Sequence of chain 46.H:
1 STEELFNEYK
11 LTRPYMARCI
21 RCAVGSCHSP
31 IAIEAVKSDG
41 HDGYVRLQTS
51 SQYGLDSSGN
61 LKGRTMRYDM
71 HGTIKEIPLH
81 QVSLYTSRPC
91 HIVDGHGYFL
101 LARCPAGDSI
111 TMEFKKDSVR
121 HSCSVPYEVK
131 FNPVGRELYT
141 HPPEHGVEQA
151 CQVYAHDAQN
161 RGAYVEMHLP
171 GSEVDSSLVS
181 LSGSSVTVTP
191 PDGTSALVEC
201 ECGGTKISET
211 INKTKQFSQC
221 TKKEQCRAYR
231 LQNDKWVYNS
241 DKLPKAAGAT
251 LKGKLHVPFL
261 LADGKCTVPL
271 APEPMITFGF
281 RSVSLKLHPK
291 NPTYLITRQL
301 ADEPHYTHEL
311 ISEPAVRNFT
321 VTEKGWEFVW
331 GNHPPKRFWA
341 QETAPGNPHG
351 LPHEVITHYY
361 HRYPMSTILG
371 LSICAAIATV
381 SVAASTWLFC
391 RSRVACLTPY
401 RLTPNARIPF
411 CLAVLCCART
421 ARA

The protein below binds the small molecule below.
Small molecule (SMILES): CC(=O)N[C@@H]1[C@@H](O)[C@H](O)[C@@H](CO)O[C@H]1O

Binding-site contacts:
Ligand atom N2 contacts residue ASN212 of chain 46.H at 2.9 Å (h-bond).
Ligand atom O5 contacts residue ASN212 of chain 46.H at 2.4 Å (h-bond).
Ligand atom C3 contacts residue ASN212 of chain 46.H at 3.8 Å.
Ligand atom C1 contacts residue ILE211 of chain 46.H at 4.3 Å (hydrophobic).
Ligand atom C2 contacts residue ASN212 of chain 46.H at 2.5 Å.
Ligand atom O6 contacts residue ASN212 of chain 46.H at 4.3 Å.
Ligand atom C4 contacts residue ASN212 of chain 46.H at 4.2 Å.
Ligand atom C1 contacts residue ASN212 of chain 46.H at 1.4 Å.
Ligand atom N2 contacts residue ILE211 of chain 46.H at 4.5 Å.
Ligand atom C5 contacts residue ASN212 of chain 46.H at 3.7 Å.
Ligand atom C7 contacts residue ASN212 of chain 46.H at 4.0 Å.